Sequence of chain 1.I:
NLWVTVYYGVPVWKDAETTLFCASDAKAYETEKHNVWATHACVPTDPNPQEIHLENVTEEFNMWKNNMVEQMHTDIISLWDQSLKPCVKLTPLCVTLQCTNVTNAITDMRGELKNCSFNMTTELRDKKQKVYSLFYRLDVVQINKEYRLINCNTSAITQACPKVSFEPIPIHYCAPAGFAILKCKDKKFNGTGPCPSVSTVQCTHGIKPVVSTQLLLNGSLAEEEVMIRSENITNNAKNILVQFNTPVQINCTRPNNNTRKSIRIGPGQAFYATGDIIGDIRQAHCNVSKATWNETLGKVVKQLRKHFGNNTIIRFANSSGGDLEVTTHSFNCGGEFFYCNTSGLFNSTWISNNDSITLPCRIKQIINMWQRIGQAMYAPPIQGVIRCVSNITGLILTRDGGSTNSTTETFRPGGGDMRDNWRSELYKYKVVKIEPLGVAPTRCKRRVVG

The protein below binds the small molecule below.
Small molecule (SMILES): CC(=O)N[C@H]1[C@H](O[C@H]2[C@H](O)[C@@H](NC(C)=O)CO[C@@H]2CO)O[C@H](CO)[C@@H](O)[C@@H]1O

Binding-site contacts:
Ligand atom O7 contacts residue ASN415 of chain 1.I at 3.6 Å (h-bond).
Ligand atom C7 contacts residue NAG1 of chain 1.KA at 4.3 Å.
Ligand atom O7 contacts residue ASN231 of chain 1.I at 4.3 Å.
Ligand atom C6 contacts residue PRO260 of chain 1.I at 4.5 Å (hydrophobic).
Ligand atom C3 contacts residue ASN415 of chain 1.I at 3.7 Å.
Ligand atom C5 contacts residue PRO260 of chain 1.I at 4.4 Å (hydrophobic).
Ligand atom C1 contacts residue PRO260 of chain 1.I at 4.0 Å (hydrophobic).
Ligand atom N2 contacts residue ASN415 of chain 1.I at 2.7 Å (h-bond).
Ligand atom C8 contacts residue NAG1 of chain 1.KA at 3.5 Å.
Ligand atom C8 contacts residue ASN415 of chain 1.I at 3.9 Å.
Ligand atom C1 contacts residue ASN415 of chain 1.I at 1.5 Å.
Ligand atom O5 contacts residue ASN415 of chain 1.I at 2.4 Å (h-bond).
Ligand atom C8 contacts residue VAL413 of chain 1.I at 3.8 Å (hydrophobic).
Ligand atom O7 contacts residue NAG1 of chain 1.KA at 4.0 Å.
Ligand atom C5 contacts residue ASN415 of chain 1.I at 3.7 Å.
Ligand atom C4 contacts residue ASN415 of chain 1.I at 4.2 Å.
Ligand atom C8 contacts residue SER414 of chain 1.I at 3.9 Å.
Ligand atom C2 contacts residue ASN415 of chain 1.I at 2.4 Å.
Ligand atom C8 contacts residue ASN231 of chain 1.I at 4.2 Å.
Ligand atom C7 contacts residue ASN231 of chain 1.I at 4.5 Å.
Ligand atom C7 contacts residue ASN415 of chain 1.I at 3.3 Å.
Ligand atom O5 contacts residue PRO260 of chain 1.I at 3.8 Å.